This protein binds this small molecule.
Small molecule (SMILES): CC(=O)N[C@@H]1[C@@H](O)[C@H](O)[C@@H](CO)O[C@H]1O

Sequence of chain 1.C:
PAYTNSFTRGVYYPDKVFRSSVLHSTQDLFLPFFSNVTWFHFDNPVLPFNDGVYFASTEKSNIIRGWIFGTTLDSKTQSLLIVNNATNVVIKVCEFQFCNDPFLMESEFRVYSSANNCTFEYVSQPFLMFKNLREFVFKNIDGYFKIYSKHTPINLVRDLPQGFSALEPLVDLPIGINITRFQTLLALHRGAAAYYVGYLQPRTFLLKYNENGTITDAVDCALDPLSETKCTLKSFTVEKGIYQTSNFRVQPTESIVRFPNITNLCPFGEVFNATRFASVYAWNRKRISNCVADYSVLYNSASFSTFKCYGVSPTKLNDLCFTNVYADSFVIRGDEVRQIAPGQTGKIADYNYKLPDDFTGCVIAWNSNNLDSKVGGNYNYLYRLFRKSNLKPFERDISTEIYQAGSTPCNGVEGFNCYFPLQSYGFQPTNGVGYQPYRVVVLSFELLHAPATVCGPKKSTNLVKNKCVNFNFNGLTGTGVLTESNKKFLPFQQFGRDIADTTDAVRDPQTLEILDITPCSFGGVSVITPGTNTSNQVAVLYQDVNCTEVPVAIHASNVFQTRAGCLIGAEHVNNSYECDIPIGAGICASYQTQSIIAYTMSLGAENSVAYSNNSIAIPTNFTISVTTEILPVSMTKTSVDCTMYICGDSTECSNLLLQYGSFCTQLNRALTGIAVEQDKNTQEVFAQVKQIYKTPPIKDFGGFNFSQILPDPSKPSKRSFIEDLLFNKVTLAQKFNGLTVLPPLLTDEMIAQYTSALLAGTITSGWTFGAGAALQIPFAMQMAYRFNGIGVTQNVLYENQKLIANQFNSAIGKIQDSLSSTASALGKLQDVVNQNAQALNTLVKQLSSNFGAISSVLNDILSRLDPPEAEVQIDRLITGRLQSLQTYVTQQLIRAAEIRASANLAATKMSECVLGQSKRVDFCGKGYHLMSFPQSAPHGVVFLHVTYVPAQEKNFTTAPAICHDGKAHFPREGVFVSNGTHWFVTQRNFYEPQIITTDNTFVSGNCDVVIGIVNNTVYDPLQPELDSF

Binding-site contacts:
Ligand atom C2 contacts residue ASN282 of chain 1.C at 2.4 Å.
Ligand atom C6 contacts residue LYS558 of chain 1.B at 4.2 Å.
Ligand atom C4 contacts residue ASN282 of chain 1.C at 4.2 Å.
Ligand atom C1 contacts residue ASN282 of chain 1.C at 1.4 Å.
Ligand atom C1 contacts residue LYS558 of chain 1.B at 4.0 Å.
Ligand atom O5 contacts residue ASN282 of chain 1.C at 2.4 Å (h-bond).
Ligand atom C5 contacts residue LYS558 of chain 1.B at 3.7 Å.
Ligand atom C8 contacts residue ASN282 of chain 1.C at 4.1 Å.
Ligand atom C5 contacts residue ASN282 of chain 1.C at 3.7 Å.
Ligand atom C3 contacts residue ASN282 of chain 1.C at 3.8 Å.
Ligand atom C7 contacts residue ASN282 of chain 1.C at 3.7 Å.
Ligand atom N2 contacts residue ASN282 of chain 1.C at 2.9 Å (h-bond).
Ligand atom O5 contacts residue LYS558 of chain 1.B at 3.8 Å.

Sequence of chain 1.B:
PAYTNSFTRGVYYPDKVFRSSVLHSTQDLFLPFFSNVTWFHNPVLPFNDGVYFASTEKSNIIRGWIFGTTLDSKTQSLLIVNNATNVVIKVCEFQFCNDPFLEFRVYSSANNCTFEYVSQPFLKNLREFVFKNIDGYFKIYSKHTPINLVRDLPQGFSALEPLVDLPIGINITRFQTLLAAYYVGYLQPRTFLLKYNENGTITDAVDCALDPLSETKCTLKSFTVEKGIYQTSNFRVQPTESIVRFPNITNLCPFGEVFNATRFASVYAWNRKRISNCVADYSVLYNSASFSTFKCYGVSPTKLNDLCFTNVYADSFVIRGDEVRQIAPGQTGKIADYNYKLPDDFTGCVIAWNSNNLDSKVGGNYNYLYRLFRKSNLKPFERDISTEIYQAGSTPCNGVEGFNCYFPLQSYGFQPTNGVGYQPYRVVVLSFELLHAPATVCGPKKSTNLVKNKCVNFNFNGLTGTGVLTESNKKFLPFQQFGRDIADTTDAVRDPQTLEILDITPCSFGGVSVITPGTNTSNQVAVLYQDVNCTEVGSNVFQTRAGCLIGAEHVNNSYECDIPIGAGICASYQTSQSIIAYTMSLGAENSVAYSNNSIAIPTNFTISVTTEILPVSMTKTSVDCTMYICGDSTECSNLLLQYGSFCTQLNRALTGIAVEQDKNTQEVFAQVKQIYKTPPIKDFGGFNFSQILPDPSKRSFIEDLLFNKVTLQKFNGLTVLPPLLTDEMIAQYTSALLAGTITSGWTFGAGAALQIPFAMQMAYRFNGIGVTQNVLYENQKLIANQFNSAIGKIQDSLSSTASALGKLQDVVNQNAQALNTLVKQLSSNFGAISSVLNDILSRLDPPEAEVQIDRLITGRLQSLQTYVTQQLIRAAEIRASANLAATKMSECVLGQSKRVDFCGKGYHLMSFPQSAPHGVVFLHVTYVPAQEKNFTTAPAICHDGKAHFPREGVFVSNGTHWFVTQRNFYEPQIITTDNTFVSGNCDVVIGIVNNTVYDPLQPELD